This protein binds this small molecule.
Small molecule (SMILES): O=C([O-])C(=O)[O-]

Sequence of chain 1.F:
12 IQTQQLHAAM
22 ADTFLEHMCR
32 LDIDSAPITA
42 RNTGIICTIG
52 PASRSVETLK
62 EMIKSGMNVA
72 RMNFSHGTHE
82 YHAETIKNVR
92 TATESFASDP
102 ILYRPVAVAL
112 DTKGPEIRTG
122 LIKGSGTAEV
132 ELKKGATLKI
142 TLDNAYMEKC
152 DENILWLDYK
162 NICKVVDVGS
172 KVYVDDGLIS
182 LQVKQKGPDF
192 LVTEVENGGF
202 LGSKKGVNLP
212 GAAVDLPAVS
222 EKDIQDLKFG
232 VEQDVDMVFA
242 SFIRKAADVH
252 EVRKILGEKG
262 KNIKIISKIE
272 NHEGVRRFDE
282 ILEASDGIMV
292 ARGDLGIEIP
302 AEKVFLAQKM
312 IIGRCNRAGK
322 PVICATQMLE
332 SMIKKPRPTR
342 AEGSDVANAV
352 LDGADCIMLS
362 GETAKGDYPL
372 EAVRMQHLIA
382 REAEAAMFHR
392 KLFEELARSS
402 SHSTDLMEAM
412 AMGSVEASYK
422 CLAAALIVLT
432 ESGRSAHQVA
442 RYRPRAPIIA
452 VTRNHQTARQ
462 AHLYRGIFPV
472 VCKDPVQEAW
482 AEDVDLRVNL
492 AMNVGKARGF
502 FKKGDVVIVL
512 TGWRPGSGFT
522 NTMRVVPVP

Binding-site contacts:
Ligand atom O4 contacts residue ALA292 of chain 1.F at 3.4 Å (h-bond).
Ligand atom O1 contacts residue ARG72 of chain 1.F at 3.4 Å (salt-bridge).
Ligand atom O1 contacts residue THR327 of chain 1.F at 3.0 Å (h-bond).
Ligand atom C2 contacts residue ALA292 of chain 1.F at 3.2 Å (hydrophobic).
Ligand atom O3 contacts residue ARG72 of chain 1.F at 3.6 Å.
Ligand atom O3 contacts residue ASP295 of chain 1.F at 4.1 Å.
Ligand atom O2 contacts residue GLY294 of chain 1.F at 2.7 Å (h-bond).
Ligand atom O4 contacts residue MG1 of chain 1.HA at 2.1 Å.
Ligand atom C2 contacts residue ATP1 of chain 1.JA at 3.7 Å.
Ligand atom O1 contacts residue MET359 of chain 1.F at 3.7 Å.
Ligand atom O1 contacts residue LYS269 of chain 1.F at 3.9 Å.
Ligand atom O1 contacts residue ATP1 of chain 1.JA at 3.0 Å (h-bond).
Ligand atom C1 contacts residue MET290 of chain 1.F at 3.6 Å (hydrophobic).
Ligand atom O3 contacts residue ALA292 of chain 1.F at 4.0 Å.
Ligand atom O2 contacts residue THR327 of chain 1.F at 2.4 Å (h-bond).
Ligand atom O1 contacts residue MET290 of chain 1.F at 3.0 Å.
Ligand atom O2 contacts residue ASP295 of chain 1.F at 4.0 Å.
Ligand atom C1 contacts residue LYS269 of chain 1.F at 3.5 Å.
Ligand atom C1 contacts residue GLU271 of chain 1.F at 4.0 Å.
Ligand atom C1 contacts residue ARG72 of chain 1.F at 3.9 Å.
Ligand atom C1 contacts residue THR327 of chain 1.F at 3.6 Å.
Ligand atom O4 contacts residue GLY294 of chain 1.F at 3.7 Å.
Ligand atom O1 contacts residue ALA292 of chain 1.F at 4.0 Å.
Ligand atom C1 contacts residue ALA292 of chain 1.F at 3.6 Å (hydrophobic).
Ligand atom O4 contacts residue ATP1 of chain 1.JA at 3.5 Å (h-bond).
Ligand atom O3 contacts residue MG1 of chain 1.HA at 2.1 Å.
Ligand atom C2 contacts residue THR327 of chain 1.F at 3.4 Å.
Ligand atom C2 contacts residue MG1 of chain 1.HA at 2.9 Å.
Ligand atom O3 contacts residue GLU271 of chain 1.F at 3.4 Å (salt-bridge).
Ligand atom O2 contacts residue ALA292 of chain 1.F at 3.1 Å.
Ligand atom O2 contacts residue ARG293 of chain 1.F at 3.4 Å (salt-bridge).
Ligand atom C2 contacts residue ASP295 of chain 1.F at 3.9 Å.
Ligand atom C2 contacts residue GLY294 of chain 1.F at 3.6 Å.
Ligand atom O3 contacts residue ATP1 of chain 1.JA at 2.7 Å (h-bond).
Ligand atom C2 contacts residue GLU271 of chain 1.F at 3.6 Å.
Ligand atom O4 contacts residue ASP295 of chain 1.F at 2.9 Å (salt-bridge).
Ligand atom C1 contacts residue MG1 of chain 1.HA at 2.9 Å.
Ligand atom C1 contacts residue ATP1 of chain 1.JA at 2.8 Å.
Ligand atom O3 contacts residue LYS269 of chain 1.F at 2.6 Å (salt-bridge).
Ligand atom O4 contacts residue GLU271 of chain 1.F at 2.7 Å (salt-bridge).